Sequence of chain 1.A:
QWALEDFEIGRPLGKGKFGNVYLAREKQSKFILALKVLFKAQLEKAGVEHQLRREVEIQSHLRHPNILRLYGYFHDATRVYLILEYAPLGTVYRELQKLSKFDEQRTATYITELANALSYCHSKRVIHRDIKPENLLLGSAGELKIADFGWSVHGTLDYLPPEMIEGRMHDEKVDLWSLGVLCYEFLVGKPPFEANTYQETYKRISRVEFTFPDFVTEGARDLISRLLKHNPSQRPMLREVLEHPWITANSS

The protein below binds the small molecule below.
Small molecule (SMILES): Nc1ncnc2c1ncn2[C@@H]1O[C@H](CO[P](=O)(O)O[P](=O)(O)CP(=O)(O)O)[C@@H](O)[C@H]1O

Binding-site contacts:
Ligand atom O2' contacts residue THR96 of chain 1.A at 3.3 Å.
Ligand atom N6 contacts residue GLU90 of chain 1.A at 2.9 Å (salt-bridge).
Ligand atom C6 contacts residue LEU142 of chain 1.A at 3.4 Å (hydrophobic).
Ligand atom C5' contacts residue GLY21 of chain 1.A at 3.8 Å.
Ligand atom N1 contacts residue TYR91 of chain 1.A at 3.8 Å.
Ligand atom O3G contacts residue ASP135 of chain 1.A at 3.6 Å.
Ligand atom O2G contacts residue ASN140 of chain 1.A at 2.5 Å (h-bond).
Ligand atom C8 contacts residue VAL26 of chain 1.A at 3.4 Å (hydrophobic).
Ligand atom N7 contacts residue LEU142 of chain 1.A at 3.8 Å.
Ligand atom O4' contacts residue VAL26 of chain 1.A at 3.6 Å.
Ligand atom O1B contacts residue GLY21 of chain 1.A at 3.4 Å.
Ligand atom O1A contacts residue LYS41 of chain 1.A at 2.8 Å (salt-bridge).
Ligand atom PB contacts residue GLY21 of chain 1.A at 3.8 Å.
Ligand atom O1G contacts residue ASN140 of chain 1.A at 3.0 Å (h-bond).
Ligand atom PA contacts residue LYS41 of chain 1.A at 3.8 Å.
Ligand atom N1 contacts residue LEU142 of chain 1.A at 3.8 Å.
Ligand atom C2' contacts residue THR96 of chain 1.A at 3.6 Å.
Ligand atom N6 contacts residue LEU142 of chain 1.A at 3.7 Å.
Ligand atom C5' contacts residue LYS20 of chain 1.A at 3.4 Å.
Ligand atom C5 contacts residue LEU142 of chain 1.A at 3.4 Å (hydrophobic).
Ligand atom N7 contacts residue VAL26 of chain 1.A at 3.4 Å.
Ligand atom PG contacts residue ASN140 of chain 1.A at 3.2 Å.
Ligand atom O4' contacts residue LEU18 of chain 1.A at 3.7 Å.
Ligand atom O1B contacts residue LYS22 of chain 1.A at 2.9 Å (salt-bridge).
Ligand atom O3A contacts residue LYS41 of chain 1.A at 3.7 Å.
Ligand atom N6 contacts residue ALA39 of chain 1.A at 3.4 Å.
Ligand atom N6 contacts residue LEU73 of chain 1.A at 3.6 Å.
Ligand atom O2' contacts residue LEU18 of chain 1.A at 3.8 Å.
Ligand atom O3A contacts residue GLY21 of chain 1.A at 3.2 Å.
Ligand atom C2 contacts residue ALA92 of chain 1.A at 3.3 Å (hydrophobic).
Ligand atom O3G contacts residue ASN140 of chain 1.A at 3.7 Å.
Ligand atom C5' contacts residue VAL26 of chain 1.A at 3.7 Å (hydrophobic).
Ligand atom C1' contacts residue LEU18 of chain 1.A at 3.5 Å (hydrophobic).
Ligand atom O3' contacts residue THR96 of chain 1.A at 3.7 Å.
Ligand atom O5' contacts residue VAL26 of chain 1.A at 3.3 Å.
Ligand atom O4' contacts residue GLY19 of chain 1.A at 3.4 Å.
Ligand atom O2B contacts residue LYS41 of chain 1.A at 3.2 Å (salt-bridge).
Ligand atom N1 contacts residue ALA92 of chain 1.A at 3.0 Å (h-bond).
Ligand atom C6 contacts residue ALA39 of chain 1.A at 3.8 Å (hydrophobic).
Ligand atom O3' contacts residue GLU139 of chain 1.A at 3.5 Å (salt-bridge).